Sequence of chain 1.G:
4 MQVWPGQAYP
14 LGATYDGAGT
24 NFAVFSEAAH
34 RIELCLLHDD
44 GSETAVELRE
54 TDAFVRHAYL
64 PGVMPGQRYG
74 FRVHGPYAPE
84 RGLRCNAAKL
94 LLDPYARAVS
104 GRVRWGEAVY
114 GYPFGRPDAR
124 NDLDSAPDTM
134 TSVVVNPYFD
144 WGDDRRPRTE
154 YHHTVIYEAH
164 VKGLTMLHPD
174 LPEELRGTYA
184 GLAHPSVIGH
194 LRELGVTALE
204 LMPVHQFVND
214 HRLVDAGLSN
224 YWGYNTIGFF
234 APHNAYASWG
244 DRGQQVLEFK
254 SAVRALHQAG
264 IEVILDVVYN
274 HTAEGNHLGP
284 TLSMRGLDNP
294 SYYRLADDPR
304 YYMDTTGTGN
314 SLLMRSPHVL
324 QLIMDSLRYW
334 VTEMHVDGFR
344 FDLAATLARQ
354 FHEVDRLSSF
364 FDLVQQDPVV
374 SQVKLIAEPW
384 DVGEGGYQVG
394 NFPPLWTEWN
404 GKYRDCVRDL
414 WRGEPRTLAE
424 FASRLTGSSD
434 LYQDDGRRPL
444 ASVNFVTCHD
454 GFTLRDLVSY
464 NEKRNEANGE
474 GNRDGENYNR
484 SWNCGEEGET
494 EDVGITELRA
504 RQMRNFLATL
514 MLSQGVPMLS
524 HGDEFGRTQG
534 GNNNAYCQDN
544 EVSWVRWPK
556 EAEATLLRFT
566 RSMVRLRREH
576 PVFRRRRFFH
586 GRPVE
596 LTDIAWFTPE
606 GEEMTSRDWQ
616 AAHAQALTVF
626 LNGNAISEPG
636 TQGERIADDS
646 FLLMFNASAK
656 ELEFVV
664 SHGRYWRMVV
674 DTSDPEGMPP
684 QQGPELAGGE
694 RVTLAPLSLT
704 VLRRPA

Binding-site contacts:
Ligand atom N21 contacts residue ARG440 of chain 1.G at 3.7 Å.
Ligand atom N11 contacts residue THR54 of chain 1.C at 2.2 Å (h-bond).
Ligand atom N71 contacts residue ARG582 of chain 1.G at 3.2 Å (salt-bridge).
Ligand atom O6 contacts residue HIS33 of chain 1.C at 3.5 Å (h-bond).
Ligand atom N31 contacts residue ARG441 of chain 1.G at 3.9 Å.
Ligand atom N2 contacts residue GLU50 of chain 1.C at 3.8 Å.
Ligand atom C4 contacts residue ARG34 of chain 1.C at 3.4 Å.
Ligand atom O61 contacts residue ARG441 of chain 1.G at 3.4 Å (salt-bridge).
Ligand atom C5 contacts residue ARG34 of chain 1.C at 3.8 Å.
Ligand atom O6 contacts residue ARG59 of chain 1.C at 2.9 Å (salt-bridge).
Ligand atom C6 contacts residue ARG34 of chain 1.C at 3.8 Å.
Ligand atom C61 contacts residue THR54 of chain 1.C at 2.7 Å.
Ligand atom N3 contacts residue ARG34 of chain 1.C at 3.5 Å (salt-bridge).
Ligand atom O2A contacts residue PHE583 of chain 1.G at 3.6 Å.
Ligand atom O6 contacts residue ARG52 of chain 1.C at 3.8 Å.
Ligand atom N71 contacts residue ARG52 of chain 1.C at 3.5 Å (salt-bridge).
Ligand atom N11 contacts residue ARG441 of chain 1.G at 3.6 Å.
Ligand atom C6 contacts residue ARG52 of chain 1.C at 3.5 Å.
Ligand atom O61 contacts residue ARG52 of chain 1.C at 3.5 Å (salt-bridge).
Ligand atom C81 contacts residue ARG52 of chain 1.C at 3.3 Å.
Ligand atom N21 contacts residue ARG441 of chain 1.G at 3.8 Å.
Ligand atom N1 contacts residue ARG52 of chain 1.C at 3.2 Å (salt-bridge).
Ligand atom N21 contacts residue THR54 of chain 1.C at 3.6 Å (h-bond).
Ligand atom C4 contacts residue ARG52 of chain 1.C at 3.6 Å.
Ligand atom C2 contacts residue ARG52 of chain 1.C at 3.1 Å.
Ligand atom N1 contacts residue ARG34 of chain 1.C at 3.7 Å.
Ligand atom O11 contacts residue ARG52 of chain 1.C at 3.8 Å.
Ligand atom C61 contacts residue ARG441 of chain 1.G at 3.5 Å.
Ligand atom C21 contacts residue THR54 of chain 1.C at 3.3 Å.
Ligand atom O61 contacts residue GLU53 of chain 1.C at 3.1 Å.
Ligand atom O4A contacts residue ARG582 of chain 1.G at 3.6 Å.
Ligand atom C81 contacts residue ARG582 of chain 1.G at 3.3 Å.
Ligand atom N21 contacts residue GLY439 of chain 1.G at 3.0 Å (h-bond).
Ligand atom N1 contacts residue GLU50 of chain 1.C at 3.5 Å (salt-bridge).
Ligand atom C21 contacts residue ARG441 of chain 1.G at 3.8 Å.
Ligand atom N2 contacts residue ARG52 of chain 1.C at 3.1 Å (salt-bridge).
Ligand atom N3 contacts residue ARG52 of chain 1.C at 3.4 Å (salt-bridge).
Ligand atom C5 contacts residue ARG52 of chain 1.C at 3.8 Å.
Ligand atom O61 contacts residue THR54 of chain 1.C at 2.0 Å (h-bond).
Ligand atom N9 contacts residue ARG34 of chain 1.C at 3.7 Å.

A protein and the small-molecule ligand that binds it are described below.
Small molecule (SMILES): Nc1nc2c(ncn2[C@@H]2O[C@@H]3CO[P](=O)(O)O[C@H]4[C@@H](O)[C@H](n5cnc6c(=O)[nH]c(N)nc65)O[C@@H]4CO[P](=O)(O)O[C@H]3[C@H]2O)c(=O)[nH]1

Sequence of chain 1.C:
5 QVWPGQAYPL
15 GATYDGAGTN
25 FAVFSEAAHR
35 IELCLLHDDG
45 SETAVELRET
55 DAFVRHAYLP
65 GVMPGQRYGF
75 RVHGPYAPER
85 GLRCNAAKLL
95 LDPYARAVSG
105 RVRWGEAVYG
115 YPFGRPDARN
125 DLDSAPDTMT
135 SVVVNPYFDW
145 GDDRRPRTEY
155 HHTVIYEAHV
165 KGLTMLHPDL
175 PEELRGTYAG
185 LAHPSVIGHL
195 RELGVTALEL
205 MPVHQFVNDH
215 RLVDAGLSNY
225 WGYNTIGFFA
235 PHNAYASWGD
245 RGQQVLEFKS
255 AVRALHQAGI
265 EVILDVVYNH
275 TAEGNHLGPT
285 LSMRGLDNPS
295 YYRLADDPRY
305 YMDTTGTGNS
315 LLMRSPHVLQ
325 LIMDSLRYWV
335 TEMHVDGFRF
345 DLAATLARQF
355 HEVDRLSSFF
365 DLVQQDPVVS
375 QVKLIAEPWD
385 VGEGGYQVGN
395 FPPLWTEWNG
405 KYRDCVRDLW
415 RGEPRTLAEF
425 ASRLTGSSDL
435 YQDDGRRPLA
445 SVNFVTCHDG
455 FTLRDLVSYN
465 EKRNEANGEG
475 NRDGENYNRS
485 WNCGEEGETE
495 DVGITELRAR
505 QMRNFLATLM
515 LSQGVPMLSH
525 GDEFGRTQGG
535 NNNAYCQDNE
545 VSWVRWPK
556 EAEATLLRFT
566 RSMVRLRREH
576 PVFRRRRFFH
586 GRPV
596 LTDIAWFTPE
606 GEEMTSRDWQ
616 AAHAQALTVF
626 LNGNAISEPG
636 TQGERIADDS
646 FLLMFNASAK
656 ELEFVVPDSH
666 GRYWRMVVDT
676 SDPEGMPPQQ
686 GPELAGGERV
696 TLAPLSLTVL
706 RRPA